Binding-site contacts:
Ligand atom C5' contacts residue GH31 of chain 1.G at 3.0 Å.
Ligand atom N7 contacts residue GH31 of chain 1.G at 3.3 Å.
Ligand atom C2' contacts residue ASP162 of chain 1.A at 3.8 Å.
Ligand atom N1 contacts residue SER221 of chain 1.A at 2.9 Å (h-bond).
Ligand atom N2 contacts residue MET70 of chain 1.A at 3.4 Å.
Ligand atom O6 contacts residue SER221 of chain 1.A at 2.9 Å (h-bond).
Ligand atom N3 contacts residue ILE164 of chain 1.A at 3.8 Å.
Ligand atom C6 contacts residue GH31 of chain 1.G at 3.5 Å.
Ligand atom N9 contacts residue GH31 of chain 1.G at 3.8 Å.
Ligand atom O5' contacts residue GH31 of chain 1.G at 2.5 Å (h-bond).
Ligand atom OP1 contacts residue ARG219 of chain 1.A at 3.4 Å (salt-bridge).
Ligand atom C5 contacts residue ARG219 of chain 1.A at 3.8 Å.
Ligand atom O2' contacts residue ILE164 of chain 1.A at 3.8 Å.
Ligand atom C2' contacts residue GH31 of chain 1.G at 3.1 Å.
Ligand atom O6 contacts residue GH31 of chain 1.G at 3.5 Å (h-bond).
Ligand atom C2 contacts residue SER223 of chain 1.A at 3.2 Å.
Ligand atom C6 contacts residue SER223 of chain 1.A at 3.7 Å.
Ligand atom N2 contacts residue SER223 of chain 1.A at 3.0 Å (h-bond).
Ligand atom C8 contacts residue ARG219 of chain 1.A at 3.2 Å.
Ligand atom C5 contacts residue GH31 of chain 1.G at 3.2 Å.
Ligand atom O2' contacts residue ASP68 of chain 1.A at 3.2 Å (salt-bridge).
Ligand atom O2' contacts residue ASP162 of chain 1.A at 2.7 Å (salt-bridge).
Ligand atom O2' contacts residue GH31 of chain 1.G at 3.5 Å (h-bond).
Ligand atom C4' contacts residue ASP162 of chain 1.A at 3.8 Å.
Ligand atom P contacts residue GH31 of chain 1.G at 1.6 Å.
Ligand atom C4 contacts residue GH31 of chain 1.G at 3.5 Å.
Ligand atom OP2 contacts residue GH31 of chain 1.G at 2.6 Å (h-bond).
Ligand atom C3' contacts residue MG1 of chain 1.F at 3.8 Å.
Ligand atom OP1 contacts residue GH31 of chain 1.G at 2.5 Å (h-bond).
Ligand atom C6 contacts residue SER221 of chain 1.A at 3.4 Å.
Ligand atom O2' contacts residue MG1 of chain 1.F at 3.1 Å.
Ligand atom C3' contacts residue ASP162 of chain 1.A at 3.8 Å.
Ligand atom C8 contacts residue GH31 of chain 1.G at 3.7 Å.
Ligand atom N1 contacts residue SER223 of chain 1.A at 2.7 Å (h-bond).
Ligand atom O4' contacts residue PRO147 of chain 1.A at 3.5 Å.
Ligand atom N7 contacts residue ARG219 of chain 1.A at 2.7 Å (salt-bridge).
Ligand atom C1' contacts residue ILE164 of chain 1.A at 3.5 Å (hydrophobic).
Ligand atom N2 contacts residue THR52 of chain 1.A at 3.4 Å (h-bond).
Ligand atom C2' contacts residue MG1 of chain 1.F at 3.8 Å.
Ligand atom C3' contacts residue GH31 of chain 1.G at 3.4 Å.

A protein and the small-molecule ligand that binds it are described below.
Small molecule (SMILES): Nc1nc2c(ncn2[C@@H]2O[C@H](COP(=O)(O)O)C[C@H]2O)c(=O)[nH]1

Sequence of chain 1.A:
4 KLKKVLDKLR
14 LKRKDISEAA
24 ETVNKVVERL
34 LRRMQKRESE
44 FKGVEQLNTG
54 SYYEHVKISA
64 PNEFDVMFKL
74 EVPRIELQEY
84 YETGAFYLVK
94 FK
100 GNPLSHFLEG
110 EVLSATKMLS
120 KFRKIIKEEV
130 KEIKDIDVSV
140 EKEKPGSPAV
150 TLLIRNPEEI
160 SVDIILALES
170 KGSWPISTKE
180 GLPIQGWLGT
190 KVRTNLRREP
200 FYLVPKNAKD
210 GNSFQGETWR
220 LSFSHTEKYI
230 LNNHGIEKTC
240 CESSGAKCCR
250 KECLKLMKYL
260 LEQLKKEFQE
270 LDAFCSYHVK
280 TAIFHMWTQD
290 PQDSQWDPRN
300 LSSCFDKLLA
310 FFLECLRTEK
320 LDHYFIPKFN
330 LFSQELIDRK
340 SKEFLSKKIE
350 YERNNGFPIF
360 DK